A protein and the small-molecule ligand that binds it are described below.
Small molecule (SMILES): NCC(=O)O

Sequence of chain 1.D:
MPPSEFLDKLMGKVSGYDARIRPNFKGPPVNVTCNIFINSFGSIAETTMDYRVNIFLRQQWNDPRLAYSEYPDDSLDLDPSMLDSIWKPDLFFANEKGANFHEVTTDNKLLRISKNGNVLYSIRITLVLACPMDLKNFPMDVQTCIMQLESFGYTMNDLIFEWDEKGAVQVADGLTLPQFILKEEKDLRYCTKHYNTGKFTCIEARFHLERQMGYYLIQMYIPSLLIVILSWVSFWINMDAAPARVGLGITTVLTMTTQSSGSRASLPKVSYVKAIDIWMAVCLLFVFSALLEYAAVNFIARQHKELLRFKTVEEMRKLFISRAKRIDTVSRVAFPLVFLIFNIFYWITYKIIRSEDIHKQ

Binding-site contacts:
Ligand atom O contacts residue PHE87 of chain 1.C at 4.0 Å.
Ligand atom C contacts residue THR228 of chain 1.D at 3.8 Å.
Ligand atom C contacts residue TYR226 of chain 1.D at 4.4 Å (hydrophobic).
Ligand atom O contacts residue TYR226 of chain 1.D at 4.1 Å.
Ligand atom N contacts residue LEU141 of chain 1.C at 3.9 Å.
Ligand atom OXT contacts residue LEU141 of chain 1.C at 4.1 Å.
Ligand atom OXT contacts residue ARG89 of chain 1.C at 3.8 Å.
Ligand atom N contacts residue PHE183 of chain 1.D at 3.3 Å.
Ligand atom CA contacts residue PHE87 of chain 1.C at 4.4 Å (hydrophobic).
Ligand atom O contacts residue THR228 of chain 1.D at 3.3 Å (h-bond).
Ligand atom N contacts residue GLY184 of chain 1.D at 4.2 Å.
Ligand atom C contacts residue SER153 of chain 1.C at 3.7 Å.
Ligand atom O contacts residue ARG89 of chain 1.C at 2.7 Å (salt-bridge).
Ligand atom CA contacts residue TYR226 of chain 1.D at 3.8 Å (hydrophobic).
Ligand atom C contacts residue ARG89 of chain 1.C at 3.7 Å.
Ligand atom CA contacts residue LEU141 of chain 1.C at 4.0 Å (hydrophobic).
Ligand atom CA contacts residue PHE231 of chain 1.D at 3.6 Å (hydrophobic).
Ligand atom OXT contacts residue PHE183 of chain 1.D at 3.7 Å.
Ligand atom C contacts residue PHE87 of chain 1.C at 3.9 Å (hydrophobic).
Ligand atom O contacts residue SER153 of chain 1.C at 4.2 Å.
Ligand atom CA contacts residue THR228 of chain 1.D at 3.8 Å.
Ligand atom N contacts residue PHE231 of chain 1.D at 4.2 Å.
Ligand atom OXT contacts residue SER153 of chain 1.C at 2.6 Å (h-bond).
Ligand atom C contacts residue LEU141 of chain 1.C at 4.2 Å (hydrophobic).
Ligand atom OXT contacts residue PHE87 of chain 1.C at 3.8 Å.

Sequence of chain 1.C:
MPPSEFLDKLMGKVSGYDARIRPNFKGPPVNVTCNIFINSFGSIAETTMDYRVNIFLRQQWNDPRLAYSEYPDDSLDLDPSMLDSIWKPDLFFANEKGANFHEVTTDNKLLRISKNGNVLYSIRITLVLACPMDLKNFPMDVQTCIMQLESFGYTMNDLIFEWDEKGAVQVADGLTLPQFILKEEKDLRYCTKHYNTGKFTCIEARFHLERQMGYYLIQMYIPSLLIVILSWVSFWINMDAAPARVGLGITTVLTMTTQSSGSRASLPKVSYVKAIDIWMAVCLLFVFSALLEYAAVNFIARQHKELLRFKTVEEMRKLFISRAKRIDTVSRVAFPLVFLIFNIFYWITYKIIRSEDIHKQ